This protein binds this small molecule.
Small molecule (SMILES): CC(=O)N[C@@H]1[C@@H](O)[C@H](O)[C@@H](CO)O[C@H]1O

Sequence of chain 1.B:
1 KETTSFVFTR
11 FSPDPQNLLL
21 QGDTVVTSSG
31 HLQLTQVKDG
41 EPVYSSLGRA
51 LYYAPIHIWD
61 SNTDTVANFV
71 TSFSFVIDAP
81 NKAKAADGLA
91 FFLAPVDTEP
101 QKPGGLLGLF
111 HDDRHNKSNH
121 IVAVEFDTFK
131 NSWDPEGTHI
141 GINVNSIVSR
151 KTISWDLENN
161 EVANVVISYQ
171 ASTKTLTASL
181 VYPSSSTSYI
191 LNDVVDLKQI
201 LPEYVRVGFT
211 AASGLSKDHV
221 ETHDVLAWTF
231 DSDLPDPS

Binding-site contacts:
Ligand atom C7 contacts residue ASN116 of chain 1.B at 3.8 Å.
Ligand atom C4 contacts residue ASN116 of chain 1.B at 4.2 Å.
Ligand atom C2 contacts residue ASN116 of chain 1.B at 2.5 Å.
Ligand atom C6 contacts residue SER118 of chain 1.B at 4.4 Å.
Ligand atom C3 contacts residue ASN116 of chain 1.B at 3.9 Å.
Ligand atom N2 contacts residue ASN116 of chain 1.B at 3.0 Å (h-bond).
Ligand atom O5 contacts residue ASN116 of chain 1.B at 2.4 Å (h-bond).
Ligand atom C8 contacts residue ASN116 of chain 1.B at 4.4 Å.
Ligand atom C1 contacts residue SER118 of chain 1.B at 4.4 Å.
Ligand atom C1 contacts residue ASN116 of chain 1.B at 1.5 Å.
Ligand atom C5 contacts residue ASN116 of chain 1.B at 3.7 Å.
Ligand atom C5 contacts residue SER118 of chain 1.B at 4.3 Å.
Ligand atom O5 contacts residue SER118 of chain 1.B at 3.9 Å.